Sequence of chain 1.C:
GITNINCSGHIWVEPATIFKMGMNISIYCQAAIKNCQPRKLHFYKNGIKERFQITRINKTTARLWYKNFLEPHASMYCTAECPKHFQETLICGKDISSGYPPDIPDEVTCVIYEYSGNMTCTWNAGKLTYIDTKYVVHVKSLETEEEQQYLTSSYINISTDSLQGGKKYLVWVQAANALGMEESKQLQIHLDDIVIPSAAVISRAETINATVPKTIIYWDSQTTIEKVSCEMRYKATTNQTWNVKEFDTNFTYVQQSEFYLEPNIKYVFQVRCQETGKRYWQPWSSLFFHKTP

This protein binds this small molecule.
Small molecule (SMILES): CC(=O)N[C@H]1[C@H](O[C@H]2[C@H](O)[C@@H](NC(C)=O)CO[C@@H]2CO)O[C@H](CO)[C@@H](O)[C@@H]1O

Binding-site contacts:
Ligand atom O6 contacts residue NAG2 of chain 1.I at 3.1 Å.
Ligand atom C3 contacts residue ASN141 of chain 1.C at 3.9 Å.
Ligand atom C6 contacts residue NAG1 of chain 1.I at 3.3 Å.
Ligand atom C5 contacts residue ASN141 of chain 1.C at 3.5 Å.
Ligand atom C6 contacts residue ASN180 of chain 1.C at 3.9 Å.
Ligand atom C2 contacts residue SER139 of chain 1.C at 4.4 Å.
Ligand atom C8 contacts residue SER139 of chain 1.C at 3.0 Å.
Ligand atom C5 contacts residue ASN180 of chain 1.C at 4.1 Å.
Ligand atom C7 contacts residue NAG1 of chain 1.I at 3.7 Å.
Ligand atom O6 contacts residue NAG1 of chain 1.I at 3.4 Å (h-bond).
Ligand atom O6 contacts residue ASN141 of chain 1.C at 4.3 Å.
Ligand atom C4 contacts residue ASN141 of chain 1.C at 4.2 Å.
Ligand atom C1 contacts residue ASN180 of chain 1.C at 4.3 Å.
Ligand atom C2 contacts residue NAG1 of chain 1.I at 3.9 Å.
Ligand atom C7 contacts residue SER139 of chain 1.C at 3.5 Å.
Ligand atom O3 contacts residue NAG1 of chain 1.I at 2.8 Å (h-bond).
Ligand atom O5 contacts residue NAG1 of chain 1.I at 4.4 Å.
Ligand atom C3 contacts residue NAG1 of chain 1.I at 3.9 Å.
Ligand atom C4 contacts residue ASN180 of chain 1.C at 4.3 Å.
Ligand atom O5 contacts residue ASN141 of chain 1.C at 2.2 Å (h-bond).
Ligand atom O7 contacts residue ASN141 of chain 1.C at 4.5 Å.
Ligand atom N2 contacts residue NAG1 of chain 1.I at 4.2 Å.
Ligand atom C8 contacts residue TYR138 of chain 1.C at 4.4 Å (hydrophobic).
Ligand atom O7 contacts residue NAG1 of chain 1.I at 2.6 Å (h-bond).
Ligand atom O7 contacts residue SER139 of chain 1.C at 4.2 Å.
Ligand atom O5 contacts residue ASN180 of chain 1.C at 3.5 Å.
Ligand atom O6 contacts residue ASN180 of chain 1.C at 3.4 Å.
Ligand atom N2 contacts residue ASN141 of chain 1.C at 2.9 Å (h-bond).
Ligand atom C7 contacts residue ASN141 of chain 1.C at 3.7 Å.
Ligand atom C4 contacts residue NAG1 of chain 1.I at 4.3 Å.
Ligand atom C2 contacts residue ASN141 of chain 1.C at 2.6 Å.
Ligand atom C8 contacts residue ASN141 of chain 1.C at 4.3 Å.
Ligand atom C2 contacts residue ASN180 of chain 1.C at 4.5 Å.
Ligand atom C5 contacts residue NAG1 of chain 1.I at 4.4 Å.
Ligand atom C6 contacts residue ASN141 of chain 1.C at 4.5 Å.
Ligand atom C6 contacts residue NAG2 of chain 1.I at 4.4 Å.
Ligand atom C1 contacts residue ASN141 of chain 1.C at 1.4 Å.
Ligand atom N2 contacts residue SER139 of chain 1.C at 3.3 Å (h-bond).